Sequence of chain 1.A:
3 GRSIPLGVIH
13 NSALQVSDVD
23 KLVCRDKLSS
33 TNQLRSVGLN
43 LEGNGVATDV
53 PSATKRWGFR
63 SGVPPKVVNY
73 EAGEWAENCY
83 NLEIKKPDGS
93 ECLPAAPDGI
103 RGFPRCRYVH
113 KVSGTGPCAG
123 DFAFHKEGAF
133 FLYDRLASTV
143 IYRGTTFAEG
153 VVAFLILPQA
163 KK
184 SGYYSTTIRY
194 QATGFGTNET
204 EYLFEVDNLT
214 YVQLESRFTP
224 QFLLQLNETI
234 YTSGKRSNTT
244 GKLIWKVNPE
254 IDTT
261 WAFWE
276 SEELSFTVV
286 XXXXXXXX

A protein and the small-molecule ligand that binds it are described below.
Small molecule (SMILES): CC(=O)N[C@@H]1[C@@H](O)[C@H](O)[C@@H](CO)O[C@H]1O

Binding-site contacts:
Ligand atom C4 contacts residue ASN201 of chain 1.A at 3.3 Å.
Ligand atom C3 contacts residue ASN201 of chain 1.A at 3.4 Å.
Ligand atom O6 contacts residue GLU202 of chain 1.A at 4.3 Å.
Ligand atom O6 contacts residue ASN201 of chain 1.A at 4.2 Å.
Ligand atom C2 contacts residue ASN201 of chain 1.A at 2.5 Å.
Ligand atom C6 contacts residue GLU202 of chain 1.A at 4.0 Å.
Ligand atom O5 contacts residue ASN201 of chain 1.A at 2.5 Å (h-bond).
Ligand atom C6 contacts residue ASN201 of chain 1.A at 3.2 Å.
Ligand atom C5 contacts residue ASN201 of chain 1.A at 3.1 Å.
Ligand atom O3 contacts residue ASN201 of chain 1.A at 4.4 Å.
Ligand atom C7 contacts residue ASN201 of chain 1.A at 4.5 Å.
Ligand atom C1 contacts residue ASN201 of chain 1.A at 1.4 Å.
Ligand atom N2 contacts residue ASN201 of chain 1.A at 3.5 Å (h-bond).